Sequence of chain 3.A:
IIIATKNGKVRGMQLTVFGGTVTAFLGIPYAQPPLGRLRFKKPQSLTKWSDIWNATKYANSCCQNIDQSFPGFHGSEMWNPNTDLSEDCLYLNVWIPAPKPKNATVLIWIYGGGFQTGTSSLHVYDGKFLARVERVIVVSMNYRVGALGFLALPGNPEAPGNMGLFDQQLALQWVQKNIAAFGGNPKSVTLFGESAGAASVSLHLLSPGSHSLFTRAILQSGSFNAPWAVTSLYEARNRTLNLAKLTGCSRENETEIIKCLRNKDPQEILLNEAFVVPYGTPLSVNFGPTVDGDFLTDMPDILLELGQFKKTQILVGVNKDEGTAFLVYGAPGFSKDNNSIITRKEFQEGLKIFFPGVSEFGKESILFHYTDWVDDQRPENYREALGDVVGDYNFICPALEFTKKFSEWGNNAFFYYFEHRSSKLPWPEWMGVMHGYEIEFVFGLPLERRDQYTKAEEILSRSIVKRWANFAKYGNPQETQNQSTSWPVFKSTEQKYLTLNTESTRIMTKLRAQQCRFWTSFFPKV

This small molecule binds to this protein.
Small molecule (SMILES): CC(=O)N[C@@H]1[C@@H](O)[C@H](O)[C@@H](CO)O[C@H]1O

Binding-site contacts:
Ligand atom C8 contacts residue GLU482 of chain 3.A at 3.9 Å.
Ligand atom C7 contacts residue GLU482 of chain 3.A at 4.4 Å.
Ligand atom O5 contacts residue ASN485 of chain 3.A at 2.3 Å (h-bond).
Ligand atom C2 contacts residue ASN485 of chain 3.A at 2.5 Å.
Ligand atom C5 contacts residue ASN485 of chain 3.A at 3.6 Å.
Ligand atom C7 contacts residue ARG465 of chain 3.A at 3.9 Å.
Ligand atom O7 contacts residue ARG465 of chain 3.A at 3.7 Å.
Ligand atom C8 contacts residue ARG465 of chain 3.A at 3.9 Å.
Ligand atom O3 contacts residue ARG465 of chain 3.A at 4.0 Å.
Ligand atom O7 contacts residue SER466 of chain 3.A at 4.3 Å.
Ligand atom N2 contacts residue ASN485 of chain 3.A at 3.1 Å (h-bond).
Ligand atom C3 contacts residue ASN485 of chain 3.A at 3.9 Å.
Ligand atom C1 contacts residue ASN485 of chain 3.A at 1.4 Å.
Ligand atom O7 contacts residue ASN485 of chain 3.A at 3.5 Å (h-bond).
Ligand atom C8 contacts residue LYS469 of chain 3.A at 4.2 Å.
Ligand atom C7 contacts residue ASN485 of chain 3.A at 3.5 Å.
Ligand atom C4 contacts residue ASN485 of chain 3.A at 4.2 Å.
Ligand atom N2 contacts residue ARG465 of chain 3.A at 4.5 Å.